Sequence of chain 2.A:
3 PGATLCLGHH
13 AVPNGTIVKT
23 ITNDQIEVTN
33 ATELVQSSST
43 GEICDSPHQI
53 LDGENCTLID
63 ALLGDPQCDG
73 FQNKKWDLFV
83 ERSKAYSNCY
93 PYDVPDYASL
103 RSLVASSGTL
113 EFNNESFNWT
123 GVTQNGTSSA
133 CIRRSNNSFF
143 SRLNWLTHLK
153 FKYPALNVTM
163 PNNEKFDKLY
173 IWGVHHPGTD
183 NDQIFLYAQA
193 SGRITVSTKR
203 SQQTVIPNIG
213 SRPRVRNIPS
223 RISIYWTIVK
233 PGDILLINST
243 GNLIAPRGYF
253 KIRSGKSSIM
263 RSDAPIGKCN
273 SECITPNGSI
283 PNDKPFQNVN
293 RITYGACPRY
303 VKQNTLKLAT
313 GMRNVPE

A protein and the small-molecule ligand that binds it are described below.
Small molecule (SMILES): CC(=O)N[C@@H]1[C@@H](O)[C@H](O)[C@@H](CO)O[C@H]1O

Binding-site contacts:
Ligand atom O5 contacts residue TYR88 of chain 2.A at 3.4 Å (h-bond).
Ligand atom C8 contacts residue GLU56 of chain 2.A at 3.2 Å.
Ligand atom O6 contacts residue TYR88 of chain 2.A at 2.7 Å (h-bond).
Ligand atom C6 contacts residue TYR88 of chain 2.A at 3.7 Å (hydrophobic).
Ligand atom C3 contacts residue ASN57 of chain 2.A at 3.8 Å.
Ligand atom C2 contacts residue ASN57 of chain 2.A at 2.4 Å.
Ligand atom O5 contacts residue ASN57 of chain 2.A at 2.3 Å (h-bond).
Ligand atom C7 contacts residue ASN57 of chain 2.A at 3.4 Å.
Ligand atom C5 contacts residue ASN57 of chain 2.A at 3.6 Å.
Ligand atom C5 contacts residue TYR88 of chain 2.A at 4.2 Å (hydrophobic).
Ligand atom C1 contacts residue ASN57 of chain 2.A at 1.4 Å.
Ligand atom O7 contacts residue ASN57 of chain 2.A at 3.5 Å (h-bond).
Ligand atom C4 contacts residue ASN57 of chain 2.A at 4.2 Å.
Ligand atom N2 contacts residue ASN57 of chain 2.A at 2.9 Å (h-bond).